Binding-site contacts:
Ligand atom C contacts residue ARG266 of chain 2.B at 3.3 Å.
Ligand atom O contacts residue ARG266 of chain 2.B at 2.7 Å (salt-bridge).
Ligand atom N contacts residue ARG266 of chain 2.B at 3.0 Å (salt-bridge).
Ligand atom CD1 contacts residue LEU25 of chain 2.B at 4.4 Å (hydrophobic).
Ligand atom CZ contacts residue LEU28 of chain 2.B at 3.7 Å (hydrophobic).
Ligand atom CA contacts residue GLU63 of chain 2.B at 3.5 Å.
Ligand atom C contacts residue LEU36 of chain 2.B at 4.2 Å (hydrophobic).
Ligand atom OXT contacts residue ARG266 of chain 2.B at 2.6 Å (salt-bridge).
Ligand atom CZ contacts residue LEU25 of chain 2.B at 4.3 Å (hydrophobic).
Ligand atom OH contacts residue PRO26 of chain 2.B at 2.6 Å (h-bond).
Ligand atom CB contacts residue LEU36 of chain 2.B at 3.8 Å (hydrophobic).
Ligand atom OH contacts residue LEU25 of chain 2.B at 4.2 Å.
Ligand atom C contacts residue GLU63 of chain 2.B at 3.9 Å.
Ligand atom CD1 contacts residue PRO26 of chain 2.B at 4.4 Å (hydrophobic).
Ligand atom CZ contacts residue PRO26 of chain 2.B at 3.3 Å (hydrophobic).
Ligand atom OH contacts residue LEU271 of chain 2.B at 4.2 Å.
Ligand atom CG contacts residue LEU28 of chain 2.B at 4.0 Å (hydrophobic).
Ligand atom CE2 contacts residue LEU281 of chain 2.B at 4.3 Å (hydrophobic).
Ligand atom CE1 contacts residue PRO26 of chain 2.B at 3.1 Å (hydrophobic).
Ligand atom CE2 contacts residue LEU28 of chain 2.B at 3.7 Å (hydrophobic).
Ligand atom N contacts residue LEU25 of chain 2.B at 4.3 Å.
Ligand atom OH contacts residue LEU28 of chain 2.B at 4.1 Å.
Ligand atom CD2 contacts residue LEU28 of chain 2.B at 4.0 Å (hydrophobic).
Ligand atom CA contacts residue ARG266 of chain 2.B at 4.0 Å.
Ligand atom CE2 contacts residue LEU269 of chain 2.B at 4.2 Å (hydrophobic).
Ligand atom OXT contacts residue GLU63 of chain 2.B at 4.1 Å.
Ligand atom C contacts residue ARG33 of chain 2.B at 3.9 Å.
Ligand atom N contacts residue GLU63 of chain 2.B at 3.1 Å (salt-bridge).
Ligand atom O contacts residue ARG33 of chain 2.B at 2.9 Å (salt-bridge).
Ligand atom CD1 contacts residue LEU28 of chain 2.B at 3.7 Å (hydrophobic).
Ligand atom N contacts residue ALA267 of chain 2.B at 4.3 Å.
Ligand atom O contacts residue LEU36 of chain 2.B at 4.2 Å.
Ligand atom CB contacts residue ARG33 of chain 2.B at 4.1 Å.
Ligand atom CD2 contacts residue LEU281 of chain 2.B at 4.2 Å (hydrophobic).
Ligand atom CB contacts residue LEU28 of chain 2.B at 4.2 Å (hydrophobic).
Ligand atom CE2 contacts residue LEU25 of chain 2.B at 4.4 Å (hydrophobic).
Ligand atom CE1 contacts residue LEU28 of chain 2.B at 3.7 Å (hydrophobic).
Ligand atom CD2 contacts residue LEU269 of chain 2.B at 4.0 Å (hydrophobic).
Ligand atom CE1 contacts residue LEU25 of chain 2.B at 4.2 Å (hydrophobic).
Ligand atom CD1 contacts residue ARG33 of chain 2.B at 3.9 Å.

Sequence of chain 2.B:
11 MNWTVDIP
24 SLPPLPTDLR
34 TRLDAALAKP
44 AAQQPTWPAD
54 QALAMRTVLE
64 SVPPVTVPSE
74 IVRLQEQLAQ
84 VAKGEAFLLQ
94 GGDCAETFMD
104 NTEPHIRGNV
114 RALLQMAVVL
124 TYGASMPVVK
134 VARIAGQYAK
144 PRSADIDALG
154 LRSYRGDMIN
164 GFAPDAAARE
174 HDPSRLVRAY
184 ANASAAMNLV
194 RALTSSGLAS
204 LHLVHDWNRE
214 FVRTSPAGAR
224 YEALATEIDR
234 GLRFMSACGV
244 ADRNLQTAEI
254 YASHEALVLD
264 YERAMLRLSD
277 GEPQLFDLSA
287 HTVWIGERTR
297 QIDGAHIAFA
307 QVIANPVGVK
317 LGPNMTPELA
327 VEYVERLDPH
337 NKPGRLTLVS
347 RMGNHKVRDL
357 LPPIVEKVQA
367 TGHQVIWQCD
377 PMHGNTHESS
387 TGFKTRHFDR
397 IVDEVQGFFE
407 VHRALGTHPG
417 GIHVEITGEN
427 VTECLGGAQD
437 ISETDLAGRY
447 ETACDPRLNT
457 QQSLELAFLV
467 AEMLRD

This protein binds this small molecule.
Small molecule (SMILES): N[C@@H](Cc1ccc(O)cc1)C(=O)O